Binding-site contacts:
Ligand atom O3 contacts residue SER99 of chain 1.A at 2.8 Å (h-bond).
Ligand atom C9 contacts residue CYS95 of chain 1.A at 3.5 Å (hydrophobic).
Ligand atom O3 contacts residue TYR283 of chain 1.A at 3.5 Å (h-bond).
Ligand atom N1 contacts residue MET174 of chain 1.A at 3.6 Å (h-bond).
Ligand atom C19 contacts residue PHE92 of chain 1.A at 3.2 Å (hydrophobic).
Ligand atom C13 contacts residue ILE151 of chain 1.A at 3.7 Å (hydrophobic).
Ligand atom C6 contacts residue MET174 of chain 1.A at 3.7 Å (hydrophobic).
Ligand atom C26 contacts residue LEU263 of chain 1.A at 3.7 Å (hydrophobic).
Ligand atom C4 contacts residue PHE92 of chain 1.A at 3.6 Å (hydrophobic).
Ligand atom C6 contacts residue TYR137 of chain 1.A at 3.5 Å (hydrophobic).
Ligand atom C6 contacts residue PHE173 of chain 1.A at 3.6 Å (hydrophobic).
Ligand atom C29 contacts residue SER99 of chain 1.A at 3.3 Å.
Ligand atom N4 contacts residue TYR283 of chain 1.A at 2.7 Å (h-bond).
Ligand atom C16 contacts residue TYR137 of chain 1.A at 3.3 Å (hydrophobic).
Ligand atom C30 contacts residue GLN93 of chain 1.A at 3.6 Å.
Ligand atom C18 contacts residue PHE92 of chain 1.A at 3.6 Å (hydrophobic).
Ligand atom C21 contacts residue LEU263 of chain 1.A at 3.7 Å (hydrophobic).
Ligand atom C7 contacts residue CYS95 of chain 1.A at 3.7 Å (hydrophobic).
Ligand atom C15 contacts residue TYR137 of chain 1.A at 3.7 Å (hydrophobic).
Ligand atom O3 contacts residue HIS133 of chain 1.A at 3.1 Å (h-bond).
Ligand atom C12 contacts residue PHE92 of chain 1.A at 3.7 Å (hydrophobic).
Ligand atom C23 contacts residue GLN93 of chain 1.A at 3.4 Å.
Ligand atom C8 contacts residue CYS95 of chain 1.A at 3.4 Å (hydrophobic).
Ligand atom N3 contacts residue GLN96 of chain 1.A at 3.5 Å.
Ligand atom O2 contacts residue GLN96 of chain 1.A at 3.8 Å.
Ligand atom C24 contacts residue GLN93 of chain 1.A at 3.7 Å.
Ligand atom O2 contacts residue SER99 of chain 1.A at 3.0 Å (h-bond).
Ligand atom C4 contacts residue HIS259 of chain 1.A at 3.5 Å.
Ligand atom C12 contacts residue MET174 of chain 1.A at 3.6 Å (hydrophobic).
Ligand atom C8 contacts residue MET174 of chain 1.A at 3.5 Å (hydrophobic).
Ligand atom O1 contacts residue LEU262 of chain 1.A at 3.7 Å.
Ligand atom C7 contacts residue MET174 of chain 1.A at 3.4 Å (hydrophobic).
Ligand atom C29 contacts residue TYR283 of chain 1.A at 3.5 Å (hydrophobic).
Ligand atom C20 contacts residue HIS259 of chain 1.A at 3.5 Å.
Ligand atom C28 contacts residue TYR283 of chain 1.A at 3.7 Å (hydrophobic).
Ligand atom N4 contacts residue HIS259 of chain 1.A at 3.7 Å.
Ligand atom C11 contacts residue LEU163 of chain 1.A at 3.8 Å (hydrophobic).
Ligand atom C5 contacts residue PHE92 of chain 1.A at 3.5 Å (hydrophobic).
Ligand atom C17 contacts residue SER99 of chain 1.A at 3.4 Å.
Ligand atom C3 contacts residue HIS259 of chain 1.A at 3.5 Å.

A small-molecule ligand and the protein it binds are described below.
Small molecule (SMILES): CCCc1nc2c(C)cccc2n1Cc1ccc2c(c1)COc1ccccc1/C2=C(\C)c1noc(=O)[nH]1

Sequence of chain 1.A:
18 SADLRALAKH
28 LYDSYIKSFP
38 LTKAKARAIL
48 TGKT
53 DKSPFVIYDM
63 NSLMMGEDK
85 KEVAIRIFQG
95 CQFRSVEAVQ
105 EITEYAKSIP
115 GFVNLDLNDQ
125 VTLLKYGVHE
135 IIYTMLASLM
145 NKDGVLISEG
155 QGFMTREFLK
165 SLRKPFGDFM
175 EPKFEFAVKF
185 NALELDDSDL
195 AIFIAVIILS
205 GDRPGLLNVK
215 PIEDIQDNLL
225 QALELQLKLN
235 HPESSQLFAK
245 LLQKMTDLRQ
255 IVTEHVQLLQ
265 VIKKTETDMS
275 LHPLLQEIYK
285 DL